Binding-site contacts:
Ligand atom C1' contacts residue POP1 of chain 1.T at 3.3 Å.
Ligand atom C6 contacts residue PHE197 of chain 1.D at 3.5 Å (hydrophobic).
Ligand atom O6 contacts residue PHE197 of chain 1.D at 3.5 Å.
Ligand atom O1P contacts residue GLY150 of chain 1.D at 2.9 Å (h-bond).
Ligand atom O5' contacts residue TYR116 of chain 1.D at 3.2 Å.
Ligand atom C2 contacts residue VAL198 of chain 1.D at 3.1 Å (hydrophobic).
Ligand atom C3' contacts residue GLU144 of chain 1.D at 3.4 Å.
Ligand atom C2' contacts residue POP1 of chain 1.T at 3.6 Å.
Ligand atom O3' contacts residue POP1 of chain 1.T at 2.9 Å (h-bond).
Ligand atom C2 contacts residue ASP204 of chain 1.D at 3.5 Å.
Ligand atom N4' contacts residue POP1 of chain 1.T at 3.2 Å (h-bond).
Ligand atom O3P contacts residue ASP148 of chain 1.D at 3.3 Å.
Ligand atom C3' contacts residue POP1 of chain 1.T at 3.5 Å.
Ligand atom O2P contacts residue THR149 of chain 1.D at 3.4 Å (h-bond).
Ligand atom O6 contacts residue LYS176 of chain 1.D at 2.9 Å (salt-bridge).
Ligand atom C5' contacts residue ILE146 of chain 1.D at 3.3 Å (hydrophobic).
Ligand atom O2P contacts residue LYS151 of chain 1.D at 3.4 Å (salt-bridge).
Ligand atom C8 contacts residue TYR116 of chain 1.D at 3.5 Å (hydrophobic).
Ligand atom C4' contacts residue POP1 of chain 1.T at 3.5 Å.
Ligand atom O3' contacts residue MG1 of chain 1.Q at 2.2 Å.
Ligand atom C2' contacts residue MG1 of chain 1.Q at 3.2 Å.
Ligand atom O3P contacts residue TYR116 of chain 1.D at 2.6 Å (h-bond).
Ligand atom O1P contacts residue ASP148 of chain 1.D at 2.9 Å (salt-bridge).
Ligand atom O3' contacts residue GLU144 of chain 1.D at 2.7 Å (salt-bridge).
Ligand atom O3' contacts residue ASP145 of chain 1.D at 3.6 Å (salt-bridge).
Ligand atom O2' contacts residue POP1 of chain 1.T at 3.2 Å (h-bond).
Ligand atom O2P contacts residue THR152 of chain 1.D at 2.7 Å (h-bond).
Ligand atom O1P contacts residue THR149 of chain 1.D at 3.2 Å (h-bond).
Ligand atom C2' contacts residue ASP145 of chain 1.D at 3.3 Å.
Ligand atom C3' contacts residue ASP145 of chain 1.D at 3.3 Å.
Ligand atom N1 contacts residue VAL198 of chain 1.D at 2.5 Å (h-bond).
Ligand atom N1 contacts residue PHE197 of chain 1.D at 3.5 Å.
Ligand atom N7 contacts residue ASP148 of chain 1.D at 2.8 Å (salt-bridge).
Ligand atom C3' contacts residue MG1 of chain 1.Q at 3.1 Å.
Ligand atom N4' contacts residue TYR116 of chain 1.D at 3.3 Å.
Ligand atom O2' contacts residue ASP145 of chain 1.D at 2.6 Å (salt-bridge).
Ligand atom O2' contacts residue MG1 of chain 1.Q at 2.3 Å.
Ligand atom O6 contacts residue VAL198 of chain 1.D at 3.1 Å (h-bond).
Ligand atom O3P contacts residue THR149 of chain 1.D at 2.7 Å (h-bond).
Ligand atom P contacts residue THR149 of chain 1.D at 3.4 Å.

This protein binds this small molecule.
Small molecule (SMILES): O=c1[nH]cnc2c([C@@H]3N[C@H](COP(=O)(O)O)[C@@H](O)[C@H]3O)c[nH]c12

Sequence of chain 1.D:
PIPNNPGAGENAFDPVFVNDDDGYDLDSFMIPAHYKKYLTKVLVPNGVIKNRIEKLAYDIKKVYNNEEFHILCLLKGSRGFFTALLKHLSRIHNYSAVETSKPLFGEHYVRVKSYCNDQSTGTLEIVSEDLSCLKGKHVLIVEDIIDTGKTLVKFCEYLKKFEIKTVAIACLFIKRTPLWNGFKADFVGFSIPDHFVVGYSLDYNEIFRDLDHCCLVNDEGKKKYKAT